Sequence of chain 3.C:
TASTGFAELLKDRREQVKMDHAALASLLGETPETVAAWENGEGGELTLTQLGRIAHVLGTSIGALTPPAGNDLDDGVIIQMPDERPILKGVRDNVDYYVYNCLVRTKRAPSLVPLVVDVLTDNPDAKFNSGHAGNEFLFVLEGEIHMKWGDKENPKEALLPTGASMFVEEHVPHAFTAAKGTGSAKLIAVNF

Binding-site contacts:
Ligand atom O14 contacts residue GLU142 of chain 1.C at 3.9 Å.
Ligand atom P1 contacts residue ASN135 of chain 1.C at 3.8 Å.
Ligand atom C3 contacts residue TYR103 of chain 1.C at 4.2 Å (hydrophobic).
Ligand atom C1 contacts residue TYR103 of chain 1.C at 4.4 Å (hydrophobic).
Ligand atom O13 contacts residue TYR103 of chain 1.C at 3.6 Å.
Ligand atom C1 contacts residue LEU193 of chain 1.C at 4.2 Å (hydrophobic).
Ligand atom C2 contacts residue TYR105 of chain 1.C at 3.8 Å (hydrophobic).
Ligand atom C1 contacts residue VAL122 of chain 1.C at 4.3 Å (hydrophobic).
Ligand atom O13 contacts residue TYR105 of chain 1.C at 4.2 Å.
Ligand atom O6 contacts residue PHE182 of chain 1.C at 3.7 Å.
Ligand atom O13 contacts residue ASN135 of chain 1.C at 2.9 Å (h-bond).
Ligand atom C3 contacts residue GLU142 of chain 1.C at 3.9 Å.
Ligand atom O6 contacts residue FE21 of chain 1.H at 2.4 Å.
Ligand atom P1 contacts residue FE21 of chain 1.H at 3.2 Å.
Ligand atom C3 contacts residue HIS180 of chain 1.C at 4.4 Å.
Ligand atom O13 contacts residue ARG97 of chain 1.C at 3.3 Å (salt-bridge).
Ligand atom C2 contacts residue TYR103 of chain 1.C at 3.8 Å (hydrophobic).
Ligand atom C1 contacts residue GLU142 of chain 1.C at 3.8 Å.
Ligand atom C2 contacts residue FE21 of chain 1.H at 3.6 Å.
Ligand atom O15 contacts residue FE21 of chain 1.H at 4.2 Å.
Ligand atom C3 contacts residue PHE182 of chain 1.C at 3.9 Å (hydrophobic).
Ligand atom P1 contacts residue TYR105 of chain 1.C at 3.8 Å.
Ligand atom O14 contacts residue HIS138 of chain 1.C at 3.1 Å (h-bond).
Ligand atom C1 contacts residue FE21 of chain 1.H at 4.3 Å.
Ligand atom O13 contacts residue FE21 of chain 1.H at 3.9 Å.
Ligand atom P1 contacts residue TYR103 of chain 1.C at 4.2 Å.
Ligand atom C1 contacts residue PHE182 of chain 1.C at 3.8 Å (hydrophobic).
Ligand atom O6 contacts residue LEU144 of chain 1.C at 4.3 Å.
Ligand atom O14 contacts residue HIS180 of chain 1.C at 3.5 Å (h-bond).
Ligand atom C1 contacts residue LEU144 of chain 1.C at 4.3 Å (hydrophobic).
Ligand atom O15 contacts residue TYR105 of chain 1.C at 2.9 Å (h-bond).
Ligand atom O14 contacts residue LYS23 of chain 3.C at 3.7 Å.
Ligand atom O13 contacts residue HIS180 of chain 1.C at 4.4 Å.
Ligand atom C3 contacts residue FE21 of chain 1.H at 3.5 Å.
Ligand atom O14 contacts residue FE21 of chain 1.H at 1.9 Å.
Ligand atom O14 contacts residue ASN135 of chain 1.C at 3.5 Å (h-bond).
Ligand atom O6 contacts residue HIS180 of chain 1.C at 3.6 Å (h-bond).
Ligand atom O6 contacts residue GLU142 of chain 1.C at 2.8 Å (salt-bridge).
Ligand atom P1 contacts residue LYS23 of chain 3.C at 3.9 Å.
Ligand atom O15 contacts residue LYS23 of chain 3.C at 2.7 Å (salt-bridge).

Sequence of chain 1.C:
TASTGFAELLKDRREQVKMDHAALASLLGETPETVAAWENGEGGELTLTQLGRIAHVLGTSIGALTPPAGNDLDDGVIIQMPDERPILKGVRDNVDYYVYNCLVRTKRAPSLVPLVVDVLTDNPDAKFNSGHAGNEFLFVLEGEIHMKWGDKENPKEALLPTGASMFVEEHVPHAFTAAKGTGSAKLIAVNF

A small-molecule ligand and the protein it binds are described below.
Small molecule (SMILES): C[C@H](O)CP(=O)(O)O